A protein and the small-molecule ligand that binds it are described below.
Small molecule (SMILES): CC(=O)N[C@H]1[C@H](O[C@H]2[C@H](O)[C@@H](NC(C)=O)CO[C@@H]2CO)O[C@H](CO)[C@@H](O[C@@H]2O[C@H](CO)[C@@H](O)[C@H](O)[C@@H]2O)[C@@H]1O

Sequence of chain 1.B:
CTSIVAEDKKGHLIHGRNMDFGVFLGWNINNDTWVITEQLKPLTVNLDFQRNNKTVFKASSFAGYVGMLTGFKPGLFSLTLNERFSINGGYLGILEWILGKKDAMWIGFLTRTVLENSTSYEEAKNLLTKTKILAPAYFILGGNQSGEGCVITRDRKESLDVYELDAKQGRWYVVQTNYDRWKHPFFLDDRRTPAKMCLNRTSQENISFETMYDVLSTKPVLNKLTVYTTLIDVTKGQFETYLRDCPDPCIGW

Binding-site contacts:
Ligand atom C3 contacts residue MET61 of chain 1.A at 3.8 Å (hydrophobic).
Ligand atom C4 contacts residue ASN33 of chain 1.B at 4.2 Å.
Ligand atom O4 contacts residue MET61 of chain 1.A at 4.1 Å.
Ligand atom O7 contacts residue VAL64 of chain 1.A at 4.1 Å.
Ligand atom C5 contacts residue ASN33 of chain 1.B at 3.7 Å.
Ligand atom O7 contacts residue GLN41 of chain 1.B at 2.8 Å (h-bond).
Ligand atom C2 contacts residue MET61 of chain 1.A at 4.2 Å (hydrophobic).
Ligand atom C3 contacts residue ASN33 of chain 1.B at 3.8 Å.
Ligand atom C2 contacts residue ASN33 of chain 1.B at 2.4 Å.
Ligand atom C8 contacts residue GLN41 of chain 1.B at 4.1 Å.
Ligand atom C8 contacts residue ARG33 of chain 1.A at 3.5 Å.
Ligand atom C7 contacts residue ASN33 of chain 1.B at 3.1 Å.
Ligand atom C5 contacts residue ASN30 of chain 1.B at 4.3 Å.
Ligand atom N2 contacts residue THR35 of chain 1.B at 4.0 Å.
Ligand atom C7 contacts residue GLN41 of chain 1.B at 3.7 Å.
Ligand atom O3 contacts residue VAL64 of chain 1.A at 3.9 Å.
Ligand atom N2 contacts residue ARG33 of chain 1.A at 4.1 Å.
Ligand atom C1 contacts residue MET61 of chain 1.A at 3.7 Å (hydrophobic).
Ligand atom N2 contacts residue ASN33 of chain 1.B at 2.8 Å (h-bond).
Ligand atom O4 contacts residue PRO60 of chain 1.A at 3.8 Å.
Ligand atom O6 contacts residue ARG33 of chain 1.A at 3.5 Å (salt-bridge).
Ligand atom O7 contacts residue ASN33 of chain 1.B at 3.0 Å (h-bond).
Ligand atom C8 contacts residue THR35 of chain 1.B at 3.7 Å.
Ligand atom C7 contacts residue ARG33 of chain 1.A at 4.2 Å.
Ligand atom O3 contacts residue MET61 of chain 1.A at 4.2 Å.
Ligand atom C8 contacts residue GLU40 of chain 1.B at 3.3 Å.
Ligand atom C6 contacts residue VAL64 of chain 1.A at 4.3 Å (hydrophobic).
Ligand atom O3 contacts residue GLU40 of chain 1.B at 3.4 Å (salt-bridge).
Ligand atom C7 contacts residue THR35 of chain 1.B at 4.2 Å.
Ligand atom C7 contacts residue GLU40 of chain 1.B at 3.6 Å.
Ligand atom C8 contacts residue ASN33 of chain 1.B at 4.3 Å.
Ligand atom C1 contacts residue THR35 of chain 1.B at 3.9 Å.
Ligand atom C2 contacts residue GLU40 of chain 1.B at 3.9 Å.
Ligand atom C5 contacts residue MET61 of chain 1.A at 4.1 Å (hydrophobic).
Ligand atom C1 contacts residue ASN33 of chain 1.B at 1.4 Å.
Ligand atom C3 contacts residue GLU40 of chain 1.B at 3.8 Å.
Ligand atom O3 contacts residue ARG33 of chain 1.A at 4.0 Å.
Ligand atom O6 contacts residue VAL64 of chain 1.A at 3.9 Å.
Ligand atom N2 contacts residue GLU40 of chain 1.B at 2.9 Å (salt-bridge).
Ligand atom O5 contacts residue ASN33 of chain 1.B at 2.4 Å (h-bond).

Sequence of chain 1.A:
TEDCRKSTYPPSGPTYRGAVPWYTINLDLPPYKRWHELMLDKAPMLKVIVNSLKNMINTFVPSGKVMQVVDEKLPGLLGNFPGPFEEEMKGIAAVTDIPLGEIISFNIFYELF